A small-molecule ligand and the protein it binds are described below.
Small molecule (SMILES): Nc1ncnc2c1ncn2[C@@H]1O[C@H](CO)[C@@H](O)[C@H]1O

Binding-site contacts:
Ligand atom O3' contacts residue MET65 of chain 1.B at 3.6 Å.
Ligand atom N1 contacts residue PHE159 of chain 1.B at 3.5 Å.
Ligand atom N7 contacts residue ASN204 of chain 1.B at 2.8 Å (h-bond).
Ligand atom O2' contacts residue ARG87 of chain 1.B at 2.9 Å (salt-bridge).
Ligand atom O2' contacts residue GLU179 of chain 1.B at 3.5 Å.
Ligand atom C4' contacts residue ARG44 of chain 1.A at 3.7 Å.
Ligand atom C2' contacts residue SO41 of chain 1.I at 3.5 Å.
Ligand atom O3' contacts residue SO41 of chain 1.I at 2.9 Å (h-bond).
Ligand atom C1' contacts residue SO41 of chain 1.I at 3.3 Å.
Ligand atom O5' contacts residue PHE159 of chain 1.B at 3.7 Å.
Ligand atom O4' contacts residue SO41 of chain 1.I at 3.3 Å (h-bond).
Ligand atom O5' contacts residue ARG44 of chain 1.A at 3.7 Å.
Ligand atom C5' contacts residue HIS5 of chain 1.A at 3.3 Å.
Ligand atom C8 contacts residue THR90 of chain 1.B at 3.6 Å.
Ligand atom C5 contacts residue GLY92 of chain 1.B at 3.6 Å.
Ligand atom C1' contacts residue THR90 of chain 1.B at 3.4 Å.
Ligand atom N7 contacts residue GLY92 of chain 1.B at 3.4 Å (h-bond).
Ligand atom N6 contacts residue ILE206 of chain 1.B at 3.5 Å.
Ligand atom C8 contacts residue ALA91 of chain 1.B at 3.7 Å (hydrophobic).
Ligand atom N1 contacts residue GLU156 of chain 1.B at 3.3 Å (salt-bridge).
Ligand atom O4' contacts residue THR90 of chain 1.B at 3.1 Å (h-bond).
Ligand atom N6 contacts residue GLY92 of chain 1.B at 3.6 Å.
Ligand atom C6 contacts residue PHE159 of chain 1.B at 3.4 Å (hydrophobic).
Ligand atom O2' contacts residue MET180 of chain 1.B at 2.9 Å (h-bond).
Ligand atom C8 contacts residue ASN204 of chain 1.B at 3.6 Å.
Ligand atom O5' contacts residue HIS5 of chain 1.A at 2.7 Å (h-bond).
Ligand atom O2' contacts residue SO41 of chain 1.I at 2.9 Å (h-bond).
Ligand atom C2 contacts residue GLU156 of chain 1.B at 3.1 Å.
Ligand atom O3' contacts residue GLU181 of chain 1.B at 2.6 Å (salt-bridge).
Ligand atom C5 contacts residue PHE159 of chain 1.B at 3.5 Å (hydrophobic).
Ligand atom C2' contacts residue MET180 of chain 1.B at 3.5 Å (hydrophobic).
Ligand atom N7 contacts residue ALA91 of chain 1.B at 3.6 Å.
Ligand atom O2' contacts residue THR90 of chain 1.B at 3.7 Å.
Ligand atom O4' contacts residue ARG44 of chain 1.A at 3.5 Å (salt-bridge).
Ligand atom N3 contacts residue GLU179 of chain 1.B at 3.6 Å.
Ligand atom N6 contacts residue ASN204 of chain 1.B at 3.1 Å (h-bond).
Ligand atom C3' contacts residue MET180 of chain 1.B at 3.7 Å (hydrophobic).
Ligand atom C5' contacts residue PHE159 of chain 1.B at 3.5 Å (hydrophobic).
Ligand atom C2 contacts residue PHE159 of chain 1.B at 3.5 Å (hydrophobic).
Ligand atom O2' contacts residue GLU181 of chain 1.B at 2.6 Å (salt-bridge).

Sequence of chain 1.A:
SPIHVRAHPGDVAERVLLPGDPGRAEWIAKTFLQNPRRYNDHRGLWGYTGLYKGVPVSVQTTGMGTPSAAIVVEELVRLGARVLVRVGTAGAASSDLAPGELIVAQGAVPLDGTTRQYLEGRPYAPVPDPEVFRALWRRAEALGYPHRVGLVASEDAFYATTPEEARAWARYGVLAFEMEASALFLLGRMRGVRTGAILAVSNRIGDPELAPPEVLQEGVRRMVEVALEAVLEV

Sequence of chain 1.B:
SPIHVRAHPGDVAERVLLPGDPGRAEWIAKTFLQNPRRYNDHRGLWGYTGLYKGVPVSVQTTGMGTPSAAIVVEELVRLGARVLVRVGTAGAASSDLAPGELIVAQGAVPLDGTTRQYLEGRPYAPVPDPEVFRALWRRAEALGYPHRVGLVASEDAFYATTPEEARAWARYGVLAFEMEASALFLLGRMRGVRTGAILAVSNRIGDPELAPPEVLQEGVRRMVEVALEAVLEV